Sequence of chain 1.A:
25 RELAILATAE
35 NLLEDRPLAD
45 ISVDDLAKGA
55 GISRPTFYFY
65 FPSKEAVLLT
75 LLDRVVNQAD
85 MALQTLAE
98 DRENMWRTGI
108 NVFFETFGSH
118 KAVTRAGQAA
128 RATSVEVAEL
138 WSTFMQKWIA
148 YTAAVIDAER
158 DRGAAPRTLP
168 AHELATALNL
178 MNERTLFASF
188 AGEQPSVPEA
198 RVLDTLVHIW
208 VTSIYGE

Binding-site contacts:
Ligand atom S contacts residue TYR148 of chain 1.A at 3.4 Å.
Ligand atom C10 contacts residue ILE107 of chain 1.A at 3.7 Å (hydrophobic).
Ligand atom C8 contacts residue PHE110 of chain 1.A at 3.4 Å (hydrophobic).
Ligand atom C10 contacts residue TRP207 of chain 1.A at 3.6 Å (hydrophobic).
Ligand atom F1 contacts residue ASN179 of chain 1.A at 3.8 Å.
Ligand atom N1 contacts residue TRP103 of chain 1.A at 3.7 Å.
Ligand atom C11 contacts residue PHE110 of chain 1.A at 3.5 Å (hydrophobic).
Ligand atom N1 contacts residue GLY106 of chain 1.A at 3.7 Å.
Ligand atom C13 contacts residue PHE110 of chain 1.A at 3.5 Å (hydrophobic).
Ligand atom C7 contacts residue THR149 of chain 1.A at 3.7 Å.
Ligand atom S contacts residue VAL152 of chain 1.A at 3.7 Å.
Ligand atom S contacts residue TRP103 of chain 1.A at 3.6 Å.
Ligand atom C7 contacts residue PHE110 of chain 1.A at 3.6 Å (hydrophobic).
Ligand atom N2 contacts residue ASN176 of chain 1.A at 2.9 Å (h-bond).
Ligand atom F3 contacts residue PHE184 of chain 1.A at 3.4 Å.
Ligand atom F2 contacts residue GLU180 of chain 1.A at 3.4 Å.
Ligand atom C1 contacts residue TRP103 of chain 1.A at 3.6 Å (hydrophobic).
Ligand atom C10 contacts residue GLY106 of chain 1.A at 3.7 Å.
Ligand atom C9 contacts residue TRP207 of chain 1.A at 3.6 Å (hydrophobic).
Ligand atom F3 contacts residue TRP138 of chain 1.A at 3.6 Å.
Ligand atom C2 contacts residue TRP103 of chain 1.A at 3.4 Å (hydrophobic).
Ligand atom C9 contacts residue PHE110 of chain 1.A at 3.6 Å (hydrophobic).
Ligand atom F3 contacts residue PHE110 of chain 1.A at 3.7 Å.
Ligand atom C4 contacts residue THR149 of chain 1.A at 3.7 Å.
Ligand atom O contacts residue PHE110 of chain 1.A at 3.5 Å.
Ligand atom C11 contacts residue ASN179 of chain 1.A at 3.6 Å.
Ligand atom F1 contacts residue LEU183 of chain 1.A at 3.5 Å.
Ligand atom C4 contacts residue TYR148 of chain 1.A at 3.5 Å (hydrophobic).
Ligand atom C12 contacts residue ASN176 of chain 1.A at 3.5 Å.
Ligand atom C7 contacts residue TRP207 of chain 1.A at 3.8 Å (hydrophobic).
Ligand atom C9 contacts residue ILE107 of chain 1.A at 3.8 Å (hydrophobic).
Ligand atom C8 contacts residue TRP207 of chain 1.A at 3.6 Å (hydrophobic).
Ligand atom F2 contacts residue TRP138 of chain 1.A at 3.3 Å.
Ligand atom F3 contacts residue PHE114 of chain 1.A at 3.6 Å.
Ligand atom C1 contacts residue MET102 of chain 1.A at 3.3 Å (hydrophobic).
Ligand atom F2 contacts residue MET142 of chain 1.A at 3.5 Å.
Ligand atom C7 contacts residue ASN176 of chain 1.A at 3.2 Å.
Ligand atom F1 contacts residue GLU180 of chain 1.A at 3.5 Å.
Ligand atom C6 contacts residue THR149 of chain 1.A at 3.1 Å.
Ligand atom O contacts residue ASN179 of chain 1.A at 2.8 Å (h-bond).

This small molecule binds to this protein.
Small molecule (SMILES): Cc1nc(-c2ccc(C(=O)NCCC(F)(F)F)cc2)cs1